This protein binds this small molecule.
Small molecule (SMILES): COc1ccc2[nH]cc(CCNC(C)=O)c2c1

Sequence of chain 1.B:
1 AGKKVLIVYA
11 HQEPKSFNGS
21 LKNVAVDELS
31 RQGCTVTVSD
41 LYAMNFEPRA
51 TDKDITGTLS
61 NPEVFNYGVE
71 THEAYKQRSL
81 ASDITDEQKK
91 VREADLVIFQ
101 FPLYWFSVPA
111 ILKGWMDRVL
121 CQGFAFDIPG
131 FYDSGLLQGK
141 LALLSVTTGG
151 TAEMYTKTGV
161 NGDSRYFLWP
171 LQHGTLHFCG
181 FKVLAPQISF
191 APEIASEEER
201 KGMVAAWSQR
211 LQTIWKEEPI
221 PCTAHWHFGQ

Sequence of chain 1.A:
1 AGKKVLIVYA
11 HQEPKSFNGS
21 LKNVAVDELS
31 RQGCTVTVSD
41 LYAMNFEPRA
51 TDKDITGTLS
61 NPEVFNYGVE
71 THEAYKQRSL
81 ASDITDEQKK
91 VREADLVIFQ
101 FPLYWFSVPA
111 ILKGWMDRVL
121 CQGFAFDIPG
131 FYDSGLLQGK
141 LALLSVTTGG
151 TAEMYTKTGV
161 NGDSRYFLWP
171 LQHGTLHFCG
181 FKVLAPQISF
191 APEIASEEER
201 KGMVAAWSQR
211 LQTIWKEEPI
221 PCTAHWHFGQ

Binding-site contacts:
Ligand atom C11 contacts residue PHE126 of chain 1.B at 3.2 Å (hydrophobic).
Ligand atom C2 contacts residue FAD1 of chain 1.C at 3.5 Å.
Ligand atom C12 contacts residue TRP105 of chain 1.A at 3.5 Å (hydrophobic).
Ligand atom C3 contacts residue PHE126 of chain 1.B at 3.9 Å (hydrophobic).
Ligand atom C6 contacts residue FAD1 of chain 1.C at 3.6 Å.
Ligand atom O1 contacts residue FAD1 of chain 1.C at 3.3 Å.
Ligand atom O1 contacts residue PHE126 of chain 1.B at 3.5 Å.
Ligand atom C8 contacts residue FAD1 of chain 1.C at 3.5 Å.
Ligand atom N2 contacts residue FAD1 of chain 1.C at 3.4 Å.
Ligand atom C9 contacts residue PHE126 of chain 1.B at 3.8 Å (hydrophobic).
Ligand atom C4 contacts residue GLY149 of chain 1.A at 3.9 Å.
Ligand atom C6 contacts residue GLY149 of chain 1.A at 4.0 Å.
Ligand atom C11 contacts residue FAD1 of chain 1.C at 3.3 Å.
Ligand atom C13 contacts residue PHE178 of chain 1.B at 3.9 Å (hydrophobic).
Ligand atom C12 contacts residue PHE178 of chain 1.B at 4.2 Å (hydrophobic).
Ligand atom N1 contacts residue GLY149 of chain 1.A at 3.7 Å.
Ligand atom C10 contacts residue FAD1 of chain 1.C at 3.4 Å.
Ligand atom C13 contacts residue PHE126 of chain 1.B at 4.2 Å (hydrophobic).
Ligand atom C9 contacts residue FAD1 of chain 1.C at 3.5 Å.
Ligand atom C13 contacts residue TRP105 of chain 1.A at 4.3 Å (hydrophobic).
Ligand atom C12 contacts residue PHE126 of chain 1.B at 3.7 Å (hydrophobic).
Ligand atom C5 contacts residue GLY149 of chain 1.A at 3.4 Å.
Ligand atom C3 contacts residue GLY68 of chain 1.B at 3.8 Å.
Ligand atom C1 contacts residue GLY149 of chain 1.A at 4.2 Å.
Ligand atom C6 contacts residue GLY150 of chain 1.A at 4.2 Å.
Ligand atom C2 contacts residue PHE178 of chain 1.B at 3.4 Å (hydrophobic).
Ligand atom C8 contacts residue PHE126 of chain 1.B at 4.2 Å (hydrophobic).
Ligand atom N2 contacts residue TRP105 of chain 1.A at 4.2 Å.
Ligand atom C1 contacts residue GLY150 of chain 1.A at 4.1 Å.
Ligand atom C10 contacts residue PHE126 of chain 1.B at 3.2 Å (hydrophobic).
Ligand atom C11 contacts residue TRP105 of chain 1.A at 4.0 Å (hydrophobic).
Ligand atom O2 contacts residue MET154 of chain 1.A at 4.4 Å.
Ligand atom C13 contacts residue FAD1 of chain 1.C at 3.3 Å.
Ligand atom N2 contacts residue PHE178 of chain 1.B at 3.2 Å.
Ligand atom C3 contacts residue FAD1 of chain 1.C at 4.0 Å.
Ligand atom C3 contacts residue GLN122 of chain 1.B at 3.9 Å.
Ligand atom C7 contacts residue FAD1 of chain 1.C at 3.5 Å.
Ligand atom C12 contacts residue FAD1 of chain 1.C at 3.2 Å.
Ligand atom C7 contacts residue PHE178 of chain 1.B at 4.2 Å (hydrophobic).
Ligand atom N1 contacts residue GLY150 of chain 1.A at 4.0 Å.